Sequence of chain 1.A:
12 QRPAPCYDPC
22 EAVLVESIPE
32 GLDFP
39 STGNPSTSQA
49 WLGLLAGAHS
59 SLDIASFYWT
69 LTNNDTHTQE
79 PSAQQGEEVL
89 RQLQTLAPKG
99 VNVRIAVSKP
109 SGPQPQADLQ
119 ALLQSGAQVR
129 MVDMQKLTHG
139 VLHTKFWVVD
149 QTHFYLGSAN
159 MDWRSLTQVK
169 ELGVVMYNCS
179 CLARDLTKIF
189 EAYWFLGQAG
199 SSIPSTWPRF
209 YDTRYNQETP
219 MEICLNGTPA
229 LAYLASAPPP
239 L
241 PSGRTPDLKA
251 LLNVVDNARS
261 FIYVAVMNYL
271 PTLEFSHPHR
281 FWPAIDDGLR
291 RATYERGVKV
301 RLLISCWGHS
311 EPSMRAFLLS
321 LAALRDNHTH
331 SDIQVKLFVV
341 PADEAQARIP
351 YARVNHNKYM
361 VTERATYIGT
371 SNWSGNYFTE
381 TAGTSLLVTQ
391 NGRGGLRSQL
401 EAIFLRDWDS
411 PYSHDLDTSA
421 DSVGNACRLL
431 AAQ

This small molecule binds to this protein.
Small molecule (SMILES): CC(=O)N[C@H]1[C@H](O[C@H]2[C@H](O)[C@@H](NC(C)=O)CO[C@@H]2CO)O[C@H](CO)[C@@H](O)[C@@H]1O

Binding-site contacts:
Ligand atom N2 contacts residue ASN176 of chain 1.A at 3.1 Å (h-bond).
Ligand atom C1 contacts residue ASN176 of chain 1.A at 1.5 Å.
Ligand atom C2 contacts residue ASN176 of chain 1.A at 2.5 Å.
Ligand atom C5 contacts residue ASN176 of chain 1.A at 3.6 Å.
Ligand atom C7 contacts residue ASN176 of chain 1.A at 3.7 Å.
Ligand atom C3 contacts residue ASN176 of chain 1.A at 3.9 Å.
Ligand atom N2 contacts residue TYR175 of chain 1.A at 4.4 Å.
Ligand atom O7 contacts residue GLU22 of chain 1.A at 3.3 Å.
Ligand atom C8 contacts residue NAG1 of chain 1.C at 3.8 Å.
Ligand atom O7 contacts residue NAG1 of chain 1.C at 4.2 Å.
Ligand atom O7 contacts residue ASN176 of chain 1.A at 3.8 Å.
Ligand atom C8 contacts residue GLU22 of chain 1.A at 4.3 Å.
Ligand atom C7 contacts residue GLU22 of chain 1.A at 4.1 Å.
Ligand atom C7 contacts residue NAG1 of chain 1.C at 4.4 Å.
Ligand atom O5 contacts residue ASN176 of chain 1.A at 2.3 Å (h-bond).
Ligand atom C4 contacts residue ASN176 of chain 1.A at 4.2 Å.
Ligand atom C8 contacts residue NAG2 of chain 1.C at 3.6 Å.
Ligand atom C8 contacts residue TYR175 of chain 1.A at 3.7 Å (hydrophobic).
Ligand atom C7 contacts residue TYR175 of chain 1.A at 4.2 Å (hydrophobic).